This small molecule binds to this protein.
Small molecule (SMILES): C[C@H](O)[C@H](N)[C@@H]1O[C@](O)(C(=O)O)C[C@H](O)[C@@H]1N

Sequence of chain 1.P:
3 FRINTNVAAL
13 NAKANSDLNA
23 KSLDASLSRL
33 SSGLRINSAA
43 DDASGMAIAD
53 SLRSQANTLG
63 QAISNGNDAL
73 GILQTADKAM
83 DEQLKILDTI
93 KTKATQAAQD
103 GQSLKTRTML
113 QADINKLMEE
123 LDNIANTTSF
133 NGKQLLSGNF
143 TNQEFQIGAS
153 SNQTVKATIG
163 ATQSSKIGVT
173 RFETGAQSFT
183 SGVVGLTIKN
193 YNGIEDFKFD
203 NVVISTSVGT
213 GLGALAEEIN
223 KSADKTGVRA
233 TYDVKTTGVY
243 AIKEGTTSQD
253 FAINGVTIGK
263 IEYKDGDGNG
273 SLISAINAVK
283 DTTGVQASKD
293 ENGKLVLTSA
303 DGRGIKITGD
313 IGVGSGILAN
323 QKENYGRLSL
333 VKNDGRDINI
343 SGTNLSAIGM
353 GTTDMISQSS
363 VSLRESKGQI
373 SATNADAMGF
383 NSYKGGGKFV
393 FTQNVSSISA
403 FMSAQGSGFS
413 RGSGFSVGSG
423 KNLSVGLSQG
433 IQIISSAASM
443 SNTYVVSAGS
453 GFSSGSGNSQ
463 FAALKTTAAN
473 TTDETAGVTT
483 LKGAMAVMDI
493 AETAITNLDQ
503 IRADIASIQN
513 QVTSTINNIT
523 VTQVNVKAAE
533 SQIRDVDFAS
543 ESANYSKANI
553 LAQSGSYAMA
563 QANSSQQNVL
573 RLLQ

Binding-site contacts:
Ligand atom C4 contacts residue SER343 of chain 1.P at 3.3 Å.
Ligand atom O6 contacts residue SER343 of chain 1.P at 2.2 Å (h-bond).
Ligand atom C2 contacts residue GLY344 of chain 1.P at 4.4 Å.
Ligand atom C6 contacts residue SER343 of chain 1.P at 3.0 Å.
Ligand atom O8 contacts residue SER343 of chain 1.P at 4.4 Å.
Ligand atom C5 contacts residue SER343 of chain 1.P at 3.7 Å.
Ligand atom C2 contacts residue SER343 of chain 1.P at 1.4 Å.
Ligand atom C7 contacts residue SER343 of chain 1.P at 4.3 Å.
Ligand atom O1A contacts residue LYS191 of chain 1.P at 3.5 Å.
Ligand atom C3 contacts residue SER343 of chain 1.P at 2.6 Å.
Ligand atom O1A contacts residue SER343 of chain 1.P at 2.5 Å (h-bond).
Ligand atom C1 contacts residue SER343 of chain 1.P at 2.3 Å.
Ligand atom C3 contacts residue GLY344 of chain 1.P at 4.1 Å.
Ligand atom O1B contacts residue SER343 of chain 1.P at 3.5 Å (h-bond).
Ligand atom C1 contacts residue LYS191 of chain 1.P at 4.2 Å.